Sequence of chain 1.B:
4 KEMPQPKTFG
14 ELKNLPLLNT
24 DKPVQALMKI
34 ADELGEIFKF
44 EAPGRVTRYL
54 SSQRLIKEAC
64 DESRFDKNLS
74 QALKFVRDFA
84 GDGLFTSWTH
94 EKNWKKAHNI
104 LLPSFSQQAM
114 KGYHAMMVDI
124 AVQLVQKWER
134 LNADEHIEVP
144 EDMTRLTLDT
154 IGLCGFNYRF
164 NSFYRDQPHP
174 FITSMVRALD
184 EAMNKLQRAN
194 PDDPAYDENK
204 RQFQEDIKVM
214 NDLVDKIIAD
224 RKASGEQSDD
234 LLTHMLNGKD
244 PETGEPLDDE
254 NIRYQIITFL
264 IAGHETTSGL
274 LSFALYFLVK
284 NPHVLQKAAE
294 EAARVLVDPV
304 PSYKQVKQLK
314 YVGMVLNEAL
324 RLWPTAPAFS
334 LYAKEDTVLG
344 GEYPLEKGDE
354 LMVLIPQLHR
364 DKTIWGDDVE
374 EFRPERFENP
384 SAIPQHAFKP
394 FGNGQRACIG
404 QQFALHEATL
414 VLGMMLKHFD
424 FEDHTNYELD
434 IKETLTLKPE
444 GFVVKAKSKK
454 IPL

Binding-site contacts:
Ligand atom CA contacts residue PRO1 of chain 1.L at 2.5 Å (hydrophobic).
Ligand atom CE2 contacts residue ARG48 of chain 1.B at 4.2 Å.
Ligand atom CD2 contacts residue LEU21 of chain 1.B at 3.6 Å (hydrophobic).
Ligand atom N contacts residue PHQ1 of chain 1.N at 3.5 Å.
Ligand atom CE1 contacts residue THR50 of chain 1.B at 3.8 Å.
Ligand atom C contacts residue ALA75 of chain 1.B at 4.0 Å (hydrophobic).
Ligand atom O contacts residue PHQ1 of chain 1.N at 4.4 Å.
Ligand atom C contacts residue LEU189 of chain 1.B at 4.4 Å (hydrophobic).
Ligand atom CB contacts residue PRO1 of chain 1.L at 3.3 Å (hydrophobic).
Ligand atom O contacts residue SER73 of chain 1.B at 3.6 Å.
Ligand atom CA contacts residue TYR52 of chain 1.B at 3.9 Å (hydrophobic).
Ligand atom CE2 contacts residue ALA45 of chain 1.B at 4.3 Å (hydrophobic).
Ligand atom C contacts residue SER73 of chain 1.B at 3.7 Å.
Ligand atom N contacts residue MET355 of chain 1.B at 4.4 Å.
Ligand atom CZ contacts residue PHE43 of chain 1.B at 4.5 Å (hydrophobic).
Ligand atom CD1 contacts residue THR50 of chain 1.B at 4.1 Å.
Ligand atom CD1 contacts residue PHE43 of chain 1.B at 4.2 Å (hydrophobic).
Ligand atom O contacts residue ALA75 of chain 1.B at 3.0 Å (h-bond).
Ligand atom CB contacts residue TYR52 of chain 1.B at 3.8 Å (hydrophobic).
Ligand atom N contacts residue PRO1 of chain 1.L at 1.4 Å.
Ligand atom CD2 contacts residue GLN74 of chain 1.B at 4.5 Å.
Ligand atom C contacts residue PRO1 of chain 1.L at 3.7 Å (hydrophobic).
Ligand atom OXT contacts residue SER73 of chain 1.B at 3.6 Å.
Ligand atom OXT contacts residue ALA75 of chain 1.B at 4.4 Å.
Ligand atom CZ contacts residue ALA45 of chain 1.B at 4.1 Å (hydrophobic).
Ligand atom CB contacts residue LEU21 of chain 1.B at 3.4 Å (hydrophobic).
Ligand atom CE2 contacts residue LEU21 of chain 1.B at 4.5 Å (hydrophobic).
Ligand atom CG contacts residue LEU21 of chain 1.B at 3.5 Å (hydrophobic).
Ligand atom CZ contacts residue ARG48 of chain 1.B at 4.1 Å.
Ligand atom O contacts residue GLN74 of chain 1.B at 3.3 Å (h-bond).
Ligand atom CD2 contacts residue LEU189 of chain 1.B at 4.4 Å (hydrophobic).
Ligand atom OXT contacts residue GLN74 of chain 1.B at 3.1 Å (h-bond).
Ligand atom N contacts residue TYR52 of chain 1.B at 4.2 Å.
Ligand atom CE1 contacts residue PHE43 of chain 1.B at 3.8 Å (hydrophobic).
Ligand atom CD1 contacts residue TYR52 of chain 1.B at 3.6 Å (hydrophobic).
Ligand atom CG contacts residue TYR52 of chain 1.B at 4.1 Å (hydrophobic).
Ligand atom O contacts residue LEU189 of chain 1.B at 3.6 Å.
Ligand atom O contacts residue PRO1 of chain 1.L at 4.0 Å.
Ligand atom CD1 contacts residue LEU21 of chain 1.B at 4.2 Å (hydrophobic).
Ligand atom C contacts residue GLN74 of chain 1.B at 3.6 Å.

A protein and the small-molecule ligand that binds it are described below.
Small molecule (SMILES): N[C@@H](Cc1ccccc1)C(=O)O